Binding-site contacts:
Ligand atom CG contacts residue LEU91 of chain 1.A at 3.0 Å (hydrophobic).
Ligand atom N contacts residue TYR94 of chain 1.A at 3.5 Å (h-bond).
Ligand atom OD2 contacts residue ARG100 of chain 1.B at 2.9 Å (salt-bridge).
Ligand atom CZ2 contacts residue PRO103 of chain 1.B at 3.6 Å (hydrophobic).
Ligand atom OD2 contacts residue LEU91 of chain 1.A at 3.2 Å (h-bond).
Ligand atom CZ2 contacts residue GLY33 of chain 1.B at 3.3 Å.
Ligand atom CH2 contacts residue GLY33 of chain 1.B at 3.5 Å.
Ligand atom O contacts residue TYR94 of chain 1.A at 3.2 Å.
Ligand atom OD1 contacts residue HIS96 of chain 1.A at 2.7 Å (h-bond).
Ligand atom CB contacts residue HIS92 of chain 1.A at 3.2 Å.
Ligand atom OXT contacts residue ARG113 of chain 1.B at 3.3 Å (salt-bridge).
Ligand atom OE2 contacts residue ARG60 of chain 1.B at 2.9 Å (salt-bridge).
Ligand atom OD1 contacts residue TYR54 of chain 1.B at 3.6 Å.
Ligand atom N contacts residue ARG113 of chain 1.B at 3.4 Å (salt-bridge).
Ligand atom CD1 contacts residue ARG100 of chain 1.B at 3.5 Å.
Ligand atom O contacts residue PHE93 of chain 1.A at 3.3 Å.
Ligand atom C contacts residue HIS92 of chain 1.A at 3.7 Å.
Ligand atom CG contacts residue HIS96 of chain 1.A at 3.6 Å.
Ligand atom CH2 contacts residue PRO103 of chain 1.B at 3.4 Å (hydrophobic).
Ligand atom CD2 contacts residue HIS92 of chain 1.A at 3.6 Å.
Ligand atom O contacts residue ARG113 of chain 1.B at 3.2 Å (salt-bridge).
Ligand atom CE3 contacts residue PRO103 of chain 1.B at 3.6 Å (hydrophobic).
Ligand atom O contacts residue ARG113 of chain 1.B at 3.0 Å (salt-bridge).
Ligand atom CB contacts residue TYR94 of chain 1.A at 3.4 Å (hydrophobic).
Ligand atom CA contacts residue HIS92 of chain 1.A at 3.6 Å.
Ligand atom CA contacts residue TYR94 of chain 1.A at 3.5 Å (hydrophobic).
Ligand atom CD1 contacts residue VAL116 of chain 1.B at 3.4 Å (hydrophobic).
Ligand atom CG contacts residue ARG60 of chain 1.B at 3.6 Å.
Ligand atom O contacts residue TYR94 of chain 1.A at 2.9 Å (h-bond).
Ligand atom CZ3 contacts residue PRO103 of chain 1.B at 3.5 Å (hydrophobic).
Ligand atom N contacts residue HIS92 of chain 1.A at 2.8 Å (h-bond).
Ligand atom OD1 contacts residue TYR94 of chain 1.A at 3.4 Å (h-bond).
Ligand atom OD1 contacts residue ARG100 of chain 1.B at 2.7 Å (salt-bridge).
Ligand atom OD1 contacts residue LEU91 of chain 1.A at 3.5 Å (h-bond).
Ligand atom N contacts residue TYR94 of chain 1.A at 3.2 Å (h-bond).
Ligand atom C contacts residue ARG113 of chain 1.B at 3.2 Å.
Ligand atom CB contacts residue LEU91 of chain 1.A at 2.9 Å (hydrophobic).
Ligand atom CG contacts residue ARG100 of chain 1.B at 3.4 Å.
Ligand atom CD contacts residue ARG60 of chain 1.B at 3.7 Å.
Ligand atom CD contacts residue TYR54 of chain 1.B at 3.6 Å (hydrophobic).

This small molecule binds to this protein.
Small molecule (SMILES): CC(C)C[C@H](NC(=O)[C@@H](N)CCC(=O)O)C(=O)N[C@@H](CC(=O)O)C(=O)N[C@@H](CCCN)C(=O)N[C@@H](CC1=CN=C2C=CC=CC12)C(=O)N[C@@H](C)C(=O)N[C@@H](CO)C(=O)O

Sequence of chain 1.A:
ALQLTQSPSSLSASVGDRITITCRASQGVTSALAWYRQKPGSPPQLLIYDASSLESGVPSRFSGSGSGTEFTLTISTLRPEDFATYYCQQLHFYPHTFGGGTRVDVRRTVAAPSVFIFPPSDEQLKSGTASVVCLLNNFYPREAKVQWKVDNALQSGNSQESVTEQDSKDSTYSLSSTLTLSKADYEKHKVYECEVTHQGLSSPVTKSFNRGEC

Sequence of chain 1.B:
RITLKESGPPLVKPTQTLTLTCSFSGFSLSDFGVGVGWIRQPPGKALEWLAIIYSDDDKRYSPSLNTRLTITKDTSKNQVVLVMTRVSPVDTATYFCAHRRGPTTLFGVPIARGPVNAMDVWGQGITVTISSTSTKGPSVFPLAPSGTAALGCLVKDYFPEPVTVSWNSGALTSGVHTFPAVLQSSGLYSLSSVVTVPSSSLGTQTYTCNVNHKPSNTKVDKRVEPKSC